A protein and the small-molecule ligand that binds it are described below.
Small molecule (SMILES): CC1=C(/C=C/C(C)=C/C=C/C(C)=C/C=O)C(C)(C)CCC1

Sequence of chain 2.A:
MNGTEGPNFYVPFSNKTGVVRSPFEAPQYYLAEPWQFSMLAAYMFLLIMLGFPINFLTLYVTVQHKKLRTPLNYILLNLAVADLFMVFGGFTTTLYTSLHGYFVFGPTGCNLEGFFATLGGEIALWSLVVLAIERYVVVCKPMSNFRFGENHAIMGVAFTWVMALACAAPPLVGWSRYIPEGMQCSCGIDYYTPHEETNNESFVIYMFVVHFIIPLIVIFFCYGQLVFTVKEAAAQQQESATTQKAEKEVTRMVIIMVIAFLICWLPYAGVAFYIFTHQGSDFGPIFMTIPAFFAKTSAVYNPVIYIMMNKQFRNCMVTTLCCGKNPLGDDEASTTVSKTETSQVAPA

Binding-site contacts:
Ligand atom C19 contacts residue ILE190 of chain 2.A at 3.3 Å (hydrophobic).
Ligand atom C13 contacts residue ALA118 of chain 2.A at 3.7 Å (hydrophobic).
Ligand atom C14 contacts residue GLU114 of chain 2.A at 3.9 Å.
Ligand atom C14 contacts residue CYS188 of chain 2.A at 4.0 Å (hydrophobic).
Ligand atom C18 contacts residue GLY122 of chain 2.A at 3.5 Å.
Ligand atom C20 contacts residue TRP266 of chain 2.A at 3.7 Å (hydrophobic).
Ligand atom C9 contacts residue TYR269 of chain 2.A at 3.8 Å (hydrophobic).
Ligand atom C9 contacts residue TYR192 of chain 2.A at 4.0 Å (hydrophobic).
Ligand atom C17 contacts residue TYR269 of chain 2.A at 4.0 Å (hydrophobic).
Ligand atom C12 contacts residue CYS188 of chain 2.A at 3.6 Å (hydrophobic).
Ligand atom C19 contacts residue TYR192 of chain 2.A at 3.7 Å (hydrophobic).
Ligand atom C17 contacts residue ALA270 of chain 2.A at 3.5 Å (hydrophobic).
Ligand atom C20 contacts residue TYR269 of chain 2.A at 4.0 Å (hydrophobic).
Ligand atom C3 contacts residue PHE213 of chain 2.A at 3.7 Å (hydrophobic).
Ligand atom C5 contacts residue GLU123 of chain 2.A at 3.8 Å.
Ligand atom C8 contacts residue TYR269 of chain 2.A at 3.7 Å (hydrophobic).
Ligand atom C2 contacts residue PHE213 of chain 2.A at 3.4 Å (hydrophobic).
Ligand atom C12 contacts residue ALA118 of chain 2.A at 3.5 Å (hydrophobic).
Ligand atom C4 contacts residue GLU123 of chain 2.A at 3.9 Å.
Ligand atom C19 contacts residue THR119 of chain 2.A at 3.6 Å.
Ligand atom C3 contacts residue GLU123 of chain 2.A at 3.8 Å.
Ligand atom C4 contacts residue PHE262 of chain 2.A at 3.6 Å (hydrophobic).
Ligand atom C10 contacts residue THR119 of chain 2.A at 3.3 Å.
Ligand atom C15 contacts residue SER187 of chain 2.A at 3.8 Å.
Ligand atom C14 contacts residue ALA118 of chain 2.A at 3.6 Å (hydrophobic).
Ligand atom C10 contacts residue TYR269 of chain 2.A at 3.7 Å (hydrophobic).
Ligand atom C9 contacts residue THR119 of chain 2.A at 3.4 Å.
Ligand atom C15 contacts residue ALA293 of chain 2.A at 3.5 Å (hydrophobic).
Ligand atom C15 contacts residue GLU114 of chain 2.A at 4.0 Å.
Ligand atom C18 contacts residue TRP266 of chain 2.A at 3.9 Å (hydrophobic).
Ligand atom C5 contacts residue TRP266 of chain 2.A at 3.9 Å (hydrophobic).
Ligand atom C20 contacts residue ALA293 of chain 2.A at 3.5 Å (hydrophobic).
Ligand atom C18 contacts residue GLU123 of chain 2.A at 3.8 Å.
Ligand atom C11 contacts residue TYR269 of chain 2.A at 3.9 Å (hydrophobic).
Ligand atom C16 contacts residue HIS212 of chain 2.A at 3.9 Å.
Ligand atom C4 contacts residue TRP266 of chain 2.A at 3.8 Å (hydrophobic).
Ligand atom C15 contacts residue LYS297 of chain 2.A at 1.3 Å.
Ligand atom C14 contacts residue LYS297 of chain 2.A at 2.4 Å.
Ligand atom C13 contacts residue LYS297 of chain 2.A at 3.6 Å.
Ligand atom C16 contacts residue MET208 of chain 2.A at 3.8 Å (hydrophobic).